Binding-site contacts:
Ligand atom C2 contacts residue LEU96 of chain 1.A at 3.1 Å (hydrophobic).
Ligand atom C25 contacts residue VAL27 of chain 1.A at 3.6 Å (hydrophobic).
Ligand atom C2 contacts residue GLY99 of chain 1.A at 3.9 Å.
Ligand atom C10 contacts residue GLU94 of chain 1.A at 3.0 Å.
Ligand atom N15 contacts residue LEU96 of chain 1.A at 3.1 Å (h-bond).
Ligand atom C22 contacts residue ASP158 of chain 1.A at 3.7 Å.
Ligand atom C1 contacts residue LEU96 of chain 1.A at 3.3 Å (hydrophobic).
Ligand atom O23 contacts residue ASP158 of chain 1.A at 3.3 Å (salt-bridge).
Ligand atom C2 contacts residue LEU19 of chain 1.A at 3.7 Å (hydrophobic).
Ligand atom C26 contacts residue VAL27 of chain 1.A at 4.0 Å (hydrophobic).
Ligand atom N7 contacts residue LEU96 of chain 1.A at 2.9 Å (h-bond).
Ligand atom C6 contacts residue LEU147 of chain 1.A at 3.8 Å (hydrophobic).
Ligand atom C17 contacts residue VAL27 of chain 1.A at 4.0 Å (hydrophobic).
Ligand atom C90 contacts residue VAL27 of chain 1.A at 3.8 Å (hydrophobic).
Ligand atom C28 contacts residue LEU19 of chain 1.A at 3.4 Å (hydrophobic).
Ligand atom C12 contacts residue LEU147 of chain 1.A at 3.9 Å (hydrophobic).
Ligand atom C14 contacts residue LEU96 of chain 1.A at 3.9 Å (hydrophobic).
Ligand atom C2 contacts residue TYR95 of chain 1.A at 3.4 Å (hydrophobic).
Ligand atom C6 contacts residue GLY99 of chain 1.A at 3.8 Å.
Ligand atom N15 contacts residue GLU94 of chain 1.A at 3.5 Å (salt-bridge).
Ligand atom C22 contacts residue LYS46 of chain 1.A at 3.6 Å.
Ligand atom C10 contacts residue LEU96 of chain 1.A at 4.0 Å (hydrophobic).
Ligand atom C5 contacts residue GLY99 of chain 1.A at 3.5 Å.
Ligand atom C3 contacts residue LEU19 of chain 1.A at 3.7 Å (hydrophobic).
Ligand atom N7 contacts residue TYR95 of chain 1.A at 3.8 Å.
Ligand atom C1 contacts residue GLY99 of chain 1.A at 3.9 Å.
Ligand atom N24 contacts residue VAL27 of chain 1.A at 3.7 Å.
Ligand atom N13 contacts residue LEU147 of chain 1.A at 3.7 Å.
Ligand atom C19 contacts residue PHE24 of chain 1.A at 3.6 Å (hydrophobic).
Ligand atom O23 contacts residue LYS46 of chain 1.A at 2.9 Å (salt-bridge).
Ligand atom C19 contacts residue ASP158 of chain 1.A at 3.4 Å.
Ligand atom N15 contacts residue TYR95 of chain 1.A at 3.8 Å.
Ligand atom C13 contacts residue MET93 of chain 1.A at 3.8 Å (hydrophobic).
Ligand atom C19 contacts residue LYS46 of chain 1.A at 3.8 Å.
Ligand atom C29 contacts residue LEU19 of chain 1.A at 3.3 Å (hydrophobic).
Ligand atom C16 contacts residue VAL27 of chain 1.A at 4.0 Å (hydrophobic).
Ligand atom C10 contacts residue ALA44 of chain 1.A at 4.0 Å (hydrophobic).
Ligand atom C1 contacts residue TYR95 of chain 1.A at 4.0 Å (hydrophobic).
Ligand atom C3 contacts residue GLY99 of chain 1.A at 3.7 Å.
Ligand atom C4 contacts residue GLY99 of chain 1.A at 3.5 Å.

The protein below binds the small molecule below.
Small molecule (SMILES): CC(=O)Nc1ccc(-c2ccnc(Nc3ccc(N4CCOCC4)cc3)n2)cc1

Sequence of chain 1.A:
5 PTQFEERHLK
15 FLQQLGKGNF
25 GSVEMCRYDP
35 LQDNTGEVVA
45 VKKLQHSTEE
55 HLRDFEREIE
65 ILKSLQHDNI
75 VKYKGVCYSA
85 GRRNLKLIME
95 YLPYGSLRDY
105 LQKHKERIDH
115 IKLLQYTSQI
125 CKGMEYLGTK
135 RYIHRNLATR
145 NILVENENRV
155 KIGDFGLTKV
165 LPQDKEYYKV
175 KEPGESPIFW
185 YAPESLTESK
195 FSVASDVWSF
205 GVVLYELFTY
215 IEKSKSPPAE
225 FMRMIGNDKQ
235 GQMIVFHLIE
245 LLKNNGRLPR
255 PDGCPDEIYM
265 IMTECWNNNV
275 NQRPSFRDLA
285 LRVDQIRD